Sequence of chain 1.B:
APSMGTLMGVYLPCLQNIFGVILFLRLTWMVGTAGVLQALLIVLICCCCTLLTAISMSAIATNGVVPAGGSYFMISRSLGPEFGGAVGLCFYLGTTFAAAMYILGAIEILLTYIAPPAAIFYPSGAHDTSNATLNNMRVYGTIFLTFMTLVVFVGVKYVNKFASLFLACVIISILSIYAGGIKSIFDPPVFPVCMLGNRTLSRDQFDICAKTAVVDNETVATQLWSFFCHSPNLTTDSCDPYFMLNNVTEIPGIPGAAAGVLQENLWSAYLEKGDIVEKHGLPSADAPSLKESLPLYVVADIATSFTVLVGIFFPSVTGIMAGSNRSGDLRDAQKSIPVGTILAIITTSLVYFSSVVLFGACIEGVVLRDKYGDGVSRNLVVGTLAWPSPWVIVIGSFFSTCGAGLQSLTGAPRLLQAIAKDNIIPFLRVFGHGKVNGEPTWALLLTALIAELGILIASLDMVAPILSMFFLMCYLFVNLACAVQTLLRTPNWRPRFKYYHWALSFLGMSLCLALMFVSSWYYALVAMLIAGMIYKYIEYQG

Binding-site contacts:
Ligand atom C8 contacts residue GLU392 of chain 1.B at 2.9 Å.
Ligand atom N2 contacts residue ASN312 of chain 1.B at 3.6 Å (h-bond).
Ligand atom C1 contacts residue SER398 of chain 1.B at 3.6 Å.
Ligand atom C1 contacts residue LYS393 of chain 1.B at 4.1 Å.
Ligand atom O5 contacts residue SER398 of chain 1.B at 3.0 Å (h-bond).
Ligand atom C6 contacts residue SER398 of chain 1.B at 4.2 Å.
Ligand atom O3 contacts residue SER398 of chain 1.B at 4.0 Å.
Ligand atom O5 contacts residue ASN312 of chain 1.B at 2.3 Å (h-bond).
Ligand atom C5 contacts residue SER398 of chain 1.B at 4.2 Å.
Ligand atom C7 contacts residue ASN312 of chain 1.B at 4.4 Å.
Ligand atom C8 contacts residue LYS393 of chain 1.B at 3.4 Å.
Ligand atom C2 contacts residue GLU392 of chain 1.B at 4.5 Å.
Ligand atom C1 contacts residue ASN312 of chain 1.B at 1.4 Å.
Ligand atom C2 contacts residue LYS393 of chain 1.B at 4.0 Å.
Ligand atom N2 contacts residue GLU392 of chain 1.B at 4.3 Å.
Ligand atom C3 contacts residue ASN312 of chain 1.B at 3.3 Å.
Ligand atom C7 contacts residue GLU392 of chain 1.B at 4.0 Å.
Ligand atom C8 contacts residue ASN312 of chain 1.B at 4.2 Å.
Ligand atom O3 contacts residue ASN312 of chain 1.B at 3.1 Å (h-bond).
Ligand atom C1 contacts residue GLU392 of chain 1.B at 4.1 Å.
Ligand atom C5 contacts residue ASN312 of chain 1.B at 3.6 Å.
Ligand atom O6 contacts residue SER398 of chain 1.B at 3.2 Å (h-bond).
Ligand atom O7 contacts residue GLU392 of chain 1.B at 4.3 Å.
Ligand atom C8 contacts residue HIS394 of chain 1.B at 4.2 Å.
Ligand atom C2 contacts residue ASN312 of chain 1.B at 2.4 Å.
Ligand atom C4 contacts residue ASN312 of chain 1.B at 4.1 Å.
Ligand atom O3 contacts residue HIS394 of chain 1.B at 4.4 Å.

A small-molecule ligand and the protein it binds are described below.
Small molecule (SMILES): CC(=O)N[C@H]1[C@H](O[C@H]2[C@H](O)[C@@H](NC(C)=O)CO[C@@H]2CO)O[C@H](CO)[C@@H](O)[C@@H]1O